Sequence of chain 1.A:
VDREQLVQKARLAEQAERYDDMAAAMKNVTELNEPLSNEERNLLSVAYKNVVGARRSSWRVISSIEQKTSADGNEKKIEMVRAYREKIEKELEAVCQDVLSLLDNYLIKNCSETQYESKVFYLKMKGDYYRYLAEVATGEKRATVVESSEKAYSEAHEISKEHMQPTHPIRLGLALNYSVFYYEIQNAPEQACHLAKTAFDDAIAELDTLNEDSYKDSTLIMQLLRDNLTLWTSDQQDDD

A small-molecule ligand and the protein it binds are described below.
Small molecule (SMILES): CC(C)[C@H](NC(=O)[C@@H]1CCCN1C(=O)[C@@H]1CCCN1C(=O)[C@@H](NC(=O)[C@H](C)N)[C@@H](C)O)C(=O)N[C@@H](CO)C(=O)N[C@@H](CCC(N)=O)C(=O)N[C@@H](C)C(=O)N[C@@H](CO)C(=O)N[C@@H](CO)C(=O)N[C@H](C(=O)N[C@H](C(=O)N[C@H](C=O)[C@@H](C)O)[C@@H](C)O)[C@@H](C)O

Binding-site contacts:
Ligand atom CA contacts residue ASN42 of chain 1.A at 3.2 Å.
Ligand atom N contacts residue NAG1 of chain 1.J at 3.7 Å.
Ligand atom CA contacts residue NAG1 of chain 1.J at 3.6 Å.
Ligand atom O contacts residue LYS124 of chain 1.A at 3.3 Å (salt-bridge).
Ligand atom N contacts residue ASN228 of chain 1.A at 2.9 Å (h-bond).
Ligand atom CG contacts residue NAG1 of chain 1.J at 3.6 Å.
Ligand atom CB contacts residue GLU184 of chain 1.A at 3.7 Å.
Ligand atom CG1 contacts residue LEU224 of chain 1.A at 3.5 Å (hydrophobic).
Ligand atom O contacts residue LEU176 of chain 1.A at 3.7 Å.
Ligand atom CD contacts residue GLU184 of chain 1.A at 3.2 Å.
Ligand atom O contacts residue VAL46 of chain 1.A at 3.5 Å.
Ligand atom OG contacts residue NAG1 of chain 1.J at 1.4 Å.
Ligand atom C contacts residue NAG1 of chain 1.J at 3.7 Å.
Ligand atom CB contacts residue ASN42 of chain 1.A at 3.2 Å.
Ligand atom O contacts residue NAG1 of chain 1.J at 3.0 Å (h-bond).
Ligand atom CB contacts residue NAG1 of chain 1.J at 2.9 Å.
Ligand atom N contacts residue ASN177 of chain 1.A at 3.5 Å (h-bond).
Ligand atom CB contacts residue SER45 of chain 1.A at 3.5 Å.
Ligand atom O contacts residue ASP213 of chain 1.A at 3.4 Å (salt-bridge).
Ligand atom O contacts residue SER45 of chain 1.A at 3.5 Å (h-bond).
Ligand atom CD contacts residue NAG1 of chain 1.J at 3.0 Å.
Ligand atom O contacts residue ASN38 of chain 1.A at 3.4 Å.
Ligand atom CB contacts residue TRP232 of chain 1.A at 3.5 Å (hydrophobic).
Ligand atom CB contacts residue NAG1 of chain 1.J at 2.2 Å.
Ligand atom O contacts residue ASN42 of chain 1.A at 3.4 Å (h-bond).
Ligand atom O contacts residue GLU184 of chain 1.A at 3.5 Å (salt-bridge).
Ligand atom CG2 contacts residue ASN228 of chain 1.A at 3.2 Å.
Ligand atom CG2 contacts residue PRO169 of chain 1.A at 3.2 Å (hydrophobic).
Ligand atom OG contacts residue ASN42 of chain 1.A at 3.6 Å (h-bond).
Ligand atom N contacts residue ASN42 of chain 1.A at 3.5 Å (h-bond).
Ligand atom CA contacts residue GLU184 of chain 1.A at 3.2 Å.
Ligand atom CB contacts residue ASN177 of chain 1.A at 3.6 Å.
Ligand atom C contacts residue ASN42 of chain 1.A at 3.6 Å.
Ligand atom O contacts residue ASN228 of chain 1.A at 3.3 Å (h-bond).
Ligand atom O contacts residue ASN177 of chain 1.A at 3.3 Å (h-bond).
Ligand atom CB contacts residue ASN228 of chain 1.A at 3.7 Å.
Ligand atom N contacts residue NAG1 of chain 1.J at 3.7 Å.
Ligand atom CG contacts residue ARG60 of chain 1.A at 3.7 Å.
Ligand atom CA contacts residue ASN228 of chain 1.A at 3.7 Å.
Ligand atom CB contacts residue ASN228 of chain 1.A at 3.4 Å.